Sequence of chain 26.B:
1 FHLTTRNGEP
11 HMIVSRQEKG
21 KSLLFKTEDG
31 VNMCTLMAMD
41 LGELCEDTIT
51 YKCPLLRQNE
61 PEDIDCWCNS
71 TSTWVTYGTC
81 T

Binding-site contacts:
Ligand atom O6 contacts residue ASN75 of chain 26.A at 3.8 Å.
Ligand atom O6 contacts residue THR48 of chain 26.B at 4.0 Å.
Ligand atom C2 contacts residue ASN75 of chain 26.A at 2.6 Å.
Ligand atom C5 contacts residue ASN75 of chain 26.A at 3.2 Å.
Ligand atom O5 contacts residue THR48 of chain 26.B at 4.0 Å.
Ligand atom C4 contacts residue ASN75 of chain 26.A at 4.0 Å.
Ligand atom O6 contacts residue NAG1 of chain 26.N at 4.1 Å.
Ligand atom C8 contacts residue ASN75 of chain 26.A at 3.0 Å.
Ligand atom C4 contacts residue NAG1 of chain 26.N at 2.9 Å.
Ligand atom C7 contacts residue ASN75 of chain 26.A at 2.8 Å.
Ligand atom O5 contacts residue ASN75 of chain 26.A at 2.1 Å (h-bond).
Ligand atom C3 contacts residue ASN75 of chain 26.A at 3.5 Å.
Ligand atom C3 contacts residue NAG1 of chain 26.N at 3.3 Å.
Ligand atom C2 contacts residue NAG1 of chain 26.N at 4.1 Å.
Ligand atom C6 contacts residue NAG1 of chain 26.N at 3.4 Å.
Ligand atom O7 contacts residue ASN75 of chain 26.A at 3.2 Å (h-bond).
Ligand atom C5 contacts residue NAG1 of chain 26.N at 3.7 Å.
Ligand atom C8 contacts residue MET126 of chain 26.A at 3.7 Å (hydrophobic).
Ligand atom C6 contacts residue ASN75 of chain 26.A at 3.8 Å.
Ligand atom N2 contacts residue ASN75 of chain 26.A at 3.0 Å (h-bond).
Ligand atom C7 contacts residue MET126 of chain 26.A at 3.8 Å (hydrophobic).
Ligand atom O6 contacts residue GLU46 of chain 26.B at 3.8 Å.
Ligand atom C8 contacts residue PHE98 of chain 26.A at 3.6 Å (hydrophobic).
Ligand atom C1 contacts residue ASN75 of chain 26.A at 1.3 Å.
Ligand atom O6 contacts residue CYS45 of chain 26.B at 3.4 Å (h-bond).
Ligand atom O7 contacts residue MET126 of chain 26.A at 3.1 Å.
Ligand atom C6 contacts residue CYS45 of chain 26.B at 4.4 Å (hydrophobic).
Ligand atom C6 contacts residue THR48 of chain 26.B at 4.4 Å.
Ligand atom O3 contacts residue NAG1 of chain 26.N at 2.4 Å (h-bond).
Ligand atom O4 contacts residue NAG1 of chain 26.N at 1.6 Å.

Sequence of chain 26.A:
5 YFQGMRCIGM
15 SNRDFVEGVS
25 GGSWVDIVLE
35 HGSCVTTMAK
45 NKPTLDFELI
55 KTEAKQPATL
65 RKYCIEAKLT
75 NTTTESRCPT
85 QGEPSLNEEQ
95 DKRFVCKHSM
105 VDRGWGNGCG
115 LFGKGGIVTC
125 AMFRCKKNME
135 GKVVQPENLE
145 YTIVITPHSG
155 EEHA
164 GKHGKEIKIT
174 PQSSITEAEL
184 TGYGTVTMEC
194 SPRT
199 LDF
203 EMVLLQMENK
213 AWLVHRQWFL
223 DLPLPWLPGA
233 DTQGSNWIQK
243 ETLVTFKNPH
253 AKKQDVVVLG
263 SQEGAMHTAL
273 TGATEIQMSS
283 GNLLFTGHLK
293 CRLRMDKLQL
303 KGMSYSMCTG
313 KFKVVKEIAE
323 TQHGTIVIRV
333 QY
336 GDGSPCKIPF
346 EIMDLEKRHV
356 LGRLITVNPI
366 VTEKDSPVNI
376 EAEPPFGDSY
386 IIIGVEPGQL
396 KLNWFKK

This small molecule binds to this protein.
Small molecule (SMILES): CC(=O)N[C@@H]1[C@@H](O)[C@H](O)[C@@H](CO)O[C@H]1O